The protein below binds the small molecule below.
Small molecule (SMILES): OC[C@H]1O[C@@H](O)[C@H](O)[C@@H](O)[C@@H]1O

Sequence of chain 1.A:
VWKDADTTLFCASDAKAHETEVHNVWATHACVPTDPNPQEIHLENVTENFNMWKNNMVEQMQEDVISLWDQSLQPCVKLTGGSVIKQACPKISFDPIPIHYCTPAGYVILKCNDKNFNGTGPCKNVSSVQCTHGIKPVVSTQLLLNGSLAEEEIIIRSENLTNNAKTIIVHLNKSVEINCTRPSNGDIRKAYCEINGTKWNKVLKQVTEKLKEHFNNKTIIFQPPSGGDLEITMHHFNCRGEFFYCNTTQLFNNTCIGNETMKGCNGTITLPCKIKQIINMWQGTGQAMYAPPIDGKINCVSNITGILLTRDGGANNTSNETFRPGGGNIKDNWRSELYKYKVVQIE

Binding-site contacts:
Ligand atom O2 contacts residue ASN286 of chain 1.A at 3.8 Å.
Ligand atom C2 contacts residue LYS282 of chain 1.A at 3.3 Å.
Ligand atom O3 contacts residue LYS282 of chain 1.A at 2.8 Å (salt-bridge).
Ligand atom O2 contacts residue LYS282 of chain 1.A at 3.3 Å (salt-bridge).
Ligand atom C5 contacts residue ASN286 of chain 1.A at 4.0 Å.
Ligand atom C2 contacts residue LEU236 of chain 1.A at 4.1 Å (hydrophobic).
Ligand atom C1 contacts residue ASP235 of chain 1.A at 4.4 Å.
Ligand atom C6 contacts residue GLN293 of chain 1.A at 3.8 Å.
Ligand atom C5 contacts residue GLN293 of chain 1.A at 3.9 Å.
Ligand atom O1 contacts residue ASP235 of chain 1.A at 3.6 Å.
Ligand atom O4 contacts residue ILE284 of chain 1.A at 3.8 Å.
Ligand atom O3 contacts residue ILE285 of chain 1.A at 4.2 Å.
Ligand atom C1 contacts residue ASN286 of chain 1.A at 3.4 Å.
Ligand atom C1 contacts residue LEU236 of chain 1.A at 4.0 Å (hydrophobic).
Ligand atom O3 contacts residue ILE284 of chain 1.A at 2.8 Å (h-bond).
Ligand atom O2 contacts residue GLU237 of chain 1.A at 2.7 Å (salt-bridge).
Ligand atom C2 contacts residue GLU237 of chain 1.A at 4.0 Å.
Ligand atom O1 contacts residue ASN286 of chain 1.A at 4.2 Å.
Ligand atom O1 contacts residue LEU236 of chain 1.A at 2.8 Å (h-bond).
Ligand atom C4 contacts residue ASN286 of chain 1.A at 4.3 Å.
Ligand atom C4 contacts residue GLN293 of chain 1.A at 4.0 Å.
Ligand atom O1 contacts residue GLU237 of chain 1.A at 4.3 Å.
Ligand atom O4 contacts residue ASN286 of chain 1.A at 4.0 Å.
Ligand atom C3 contacts residue GLU237 of chain 1.A at 4.3 Å.
Ligand atom C3 contacts residue ASN286 of chain 1.A at 3.9 Å.
Ligand atom C1 contacts residue GLU237 of chain 1.A at 4.3 Å.
Ligand atom O2 contacts residue TYR251 of chain 1.A at 4.4 Å.
Ligand atom O4 contacts residue GLN293 of chain 1.A at 2.9 Å (h-bond).
Ligand atom C2 contacts residue ASN286 of chain 1.A at 3.9 Å.
Ligand atom C3 contacts residue LYS282 of chain 1.A at 3.6 Å.
Ligand atom O2 contacts residue LEU236 of chain 1.A at 3.5 Å.
Ligand atom O5 contacts residue ASN286 of chain 1.A at 4.1 Å.
Ligand atom C3 contacts residue ILE284 of chain 1.A at 4.1 Å (hydrophobic).